Sequence of chain 4.C:
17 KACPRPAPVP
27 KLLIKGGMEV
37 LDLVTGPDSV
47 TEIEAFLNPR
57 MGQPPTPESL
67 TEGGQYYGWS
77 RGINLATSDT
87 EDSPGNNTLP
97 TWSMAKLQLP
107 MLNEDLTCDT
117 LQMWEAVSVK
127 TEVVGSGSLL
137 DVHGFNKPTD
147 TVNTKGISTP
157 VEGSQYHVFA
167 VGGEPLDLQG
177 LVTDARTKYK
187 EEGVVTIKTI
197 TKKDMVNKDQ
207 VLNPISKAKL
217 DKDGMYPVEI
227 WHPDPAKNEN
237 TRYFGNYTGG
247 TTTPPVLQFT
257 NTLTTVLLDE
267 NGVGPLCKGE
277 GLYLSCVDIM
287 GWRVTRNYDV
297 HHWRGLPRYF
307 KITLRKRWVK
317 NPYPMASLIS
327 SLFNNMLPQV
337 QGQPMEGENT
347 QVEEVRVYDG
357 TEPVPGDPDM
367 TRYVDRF

Binding-site contacts:
Ligand atom O1A contacts residue TYR72 of chain 4.C at 4.0 Å.
Ligand atom O4 contacts residue TYR72 of chain 4.C at 4.0 Å.
Ligand atom O4 contacts residue GLY78 of chain 4.C at 3.4 Å.
Ligand atom C6 contacts residue TYR72 of chain 4.C at 3.7 Å (hydrophobic).
Ligand atom C6 contacts residue ASN93 of chain 4.C at 3.9 Å.
Ligand atom O4 contacts residue THR291 of chain 4.C at 3.9 Å.
Ligand atom O8 contacts residue ARG77 of chain 4.C at 3.5 Å (salt-bridge).
Ligand atom C1 contacts residue TYR72 of chain 4.C at 4.3 Å (hydrophobic).
Ligand atom O1B contacts residue SER89 of chain 4.C at 4.4 Å.
Ligand atom N5 contacts residue TYR72 of chain 4.C at 2.9 Å (h-bond).
Ligand atom O1A contacts residue ARG77 of chain 4.C at 2.9 Å (salt-bridge).
Ligand atom C11 contacts residue ASP85 of chain 4.D at 4.0 Å.
Ligand atom C1 contacts residue GLY78 of chain 4.C at 4.0 Å.
Ligand atom C7 contacts residue TYR72 of chain 4.C at 4.3 Å (hydrophobic).
Ligand atom C3 contacts residue ARG77 of chain 4.C at 4.3 Å.
Ligand atom O4 contacts residue ILE79 of chain 4.C at 3.9 Å.
Ligand atom C4 contacts residue TYR72 of chain 4.C at 3.5 Å (hydrophobic).
Ligand atom O4 contacts residue HIS298 of chain 4.C at 3.1 Å (h-bond).
Ligand atom O6 contacts residue ASN93 of chain 4.C at 4.3 Å.
Ligand atom C10 contacts residue TYR72 of chain 4.C at 4.0 Å (hydrophobic).
Ligand atom C11 contacts residue TYR72 of chain 4.C at 4.2 Å (hydrophobic).
Ligand atom C8 contacts residue ARG77 of chain 4.C at 4.4 Å.
Ligand atom O10 contacts residue ASN293 of chain 4.C at 4.5 Å.
Ligand atom C3 contacts residue GLY78 of chain 4.C at 4.1 Å.
Ligand atom O1A contacts residue GLY78 of chain 4.C at 3.1 Å (h-bond).
Ligand atom C3 contacts residue GLY78 of chain 4.C at 3.8 Å.
Ligand atom C3 contacts residue HIS298 of chain 4.C at 4.0 Å.
Ligand atom O4 contacts residue ASN80 of chain 4.C at 4.4 Å.
Ligand atom C2 contacts residue GLY78 of chain 4.C at 4.0 Å.
Ligand atom O3 contacts residue GLY78 of chain 4.C at 3.5 Å.
Ligand atom C4 contacts residue HIS298 of chain 4.C at 3.9 Å.
Ligand atom O1B contacts residue TYR72 of chain 4.C at 4.2 Å.
Ligand atom C4 contacts residue GLY78 of chain 4.C at 3.5 Å.
Ligand atom C5 contacts residue TYR72 of chain 4.C at 3.5 Å (hydrophobic).
Ligand atom O1B contacts residue ARG77 of chain 4.C at 3.1 Å (salt-bridge).
Ligand atom C1 contacts residue ARG77 of chain 4.C at 3.4 Å.
Ligand atom O8 contacts residue TYR72 of chain 4.C at 4.0 Å.

Sequence of chain 4.D:
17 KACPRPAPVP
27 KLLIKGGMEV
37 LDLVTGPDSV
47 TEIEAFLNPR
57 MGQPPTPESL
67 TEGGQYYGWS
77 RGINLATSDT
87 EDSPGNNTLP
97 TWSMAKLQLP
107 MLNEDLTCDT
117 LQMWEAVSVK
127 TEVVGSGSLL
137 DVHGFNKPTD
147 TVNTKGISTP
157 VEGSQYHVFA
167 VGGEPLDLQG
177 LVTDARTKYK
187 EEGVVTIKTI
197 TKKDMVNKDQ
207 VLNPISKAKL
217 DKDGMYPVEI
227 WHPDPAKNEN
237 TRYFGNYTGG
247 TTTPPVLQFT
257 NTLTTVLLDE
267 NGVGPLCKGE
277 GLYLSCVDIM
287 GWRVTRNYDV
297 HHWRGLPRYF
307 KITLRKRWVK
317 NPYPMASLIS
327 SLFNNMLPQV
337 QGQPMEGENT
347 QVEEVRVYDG

A protein and the small-molecule ligand that binds it are described below.
Small molecule (SMILES): CC(=O)N[C@@H]1[C@@H](O[C@@H]2O[C@H](CO)[C@H](O)[C@H](O[C@]3(C(=O)O)C[C@H](O)[C@@H](NC(C)=O)[C@H]([C@H](O)[C@H](O)CO)O3)[C@H]2O)[C@H](O)[C@@H](CO[C@]2(C(=O)O)C[C@H](O)[C@@H](NC(C)=O)[C@H]([C@H](O)[C@H](O)CO)O2)O[C@H]1O